This small molecule binds to this protein.
Small molecule (SMILES): N[P]1(=O)C=CNC(=O)N1

Binding-site contacts:
Ligand atom P4 contacts residue ZN1 of chain 4.C at 3.2 Å.
Ligand atom C2 contacts residue GLU218 of chain 4.A at 3.9 Å.
Ligand atom C6 contacts residue TRP320 of chain 4.A at 3.5 Å (hydrophobic).
Ligand atom P4 contacts residue GLU218 of chain 4.A at 3.6 Å.
Ligand atom P4 contacts residue HIS247 of chain 4.A at 3.8 Å.
Ligand atom O4 contacts residue HIS62 of chain 4.A at 3.6 Å.
Ligand atom N4 contacts residue GLU218 of chain 4.A at 3.0 Å (salt-bridge).
Ligand atom C5 contacts residue ZN1 of chain 4.C at 3.5 Å.
Ligand atom O2 contacts residue GLU218 of chain 4.A at 3.9 Å.
Ligand atom N1 contacts residue PHE155 of chain 4.A at 4.0 Å.
Ligand atom O4 contacts residue HIS64 of chain 4.A at 3.5 Å (h-bond).
Ligand atom O4 contacts residue HIS247 of chain 4.A at 2.8 Å (h-bond).
Ligand atom C6 contacts residue HIS64 of chain 4.A at 3.5 Å.
Ligand atom O2 contacts residue PHE155 of chain 4.A at 3.8 Å.
Ligand atom O2 contacts residue LEU82 of chain 4.A at 3.5 Å.
Ligand atom C6 contacts residue GLN157 of chain 4.A at 3.7 Å.
Ligand atom C5 contacts residue ASP315 of chain 4.A at 3.5 Å.
Ligand atom O2 contacts residue ILE184 of chain 4.A at 3.7 Å.
Ligand atom O4 contacts residue ASP314 of chain 4.A at 3.0 Å (salt-bridge).
Ligand atom C5 contacts residue HIS64 of chain 4.A at 3.3 Å.
Ligand atom C2 contacts residue LEU82 of chain 4.A at 3.7 Å (hydrophobic).
Ligand atom N4 contacts residue HIS247 of chain 4.A at 3.9 Å.
Ligand atom N3 contacts residue GLU218 of chain 4.A at 2.9 Å (salt-bridge).
Ligand atom O4 contacts residue GLU218 of chain 4.A at 3.7 Å.
Ligand atom N4 contacts residue LEU283 of chain 4.A at 3.9 Å.
Ligand atom P4 contacts residue HIS64 of chain 4.A at 4.0 Å.
Ligand atom C5 contacts residue TRP320 of chain 4.A at 3.8 Å (hydrophobic).
Ligand atom N1 contacts residue TRP320 of chain 4.A at 3.5 Å.
Ligand atom N4 contacts residue ASP315 of chain 4.A at 3.7 Å.
Ligand atom N3 contacts residue HIS215 of chain 4.A at 3.6 Å.
Ligand atom C5 contacts residue ASP314 of chain 4.A at 3.8 Å.
Ligand atom N1 contacts residue GLN157 of chain 4.A at 2.8 Å (h-bond).
Ligand atom P4 contacts residue ASP314 of chain 4.A at 3.6 Å.
Ligand atom O4 contacts residue ZN1 of chain 4.C at 2.1 Å.
Ligand atom C2 contacts residue GLN157 of chain 4.A at 3.6 Å.
Ligand atom O4 contacts residue HIS215 of chain 4.A at 3.0 Å (h-bond).
Ligand atom O2 contacts residue GLN157 of chain 4.A at 3.0 Å (h-bond).
Ligand atom N3 contacts residue LEU82 of chain 4.A at 3.6 Å.
Ligand atom N4 contacts residue ASP314 of chain 4.A at 3.2 Å (salt-bridge).
Ligand atom N4 contacts residue VAL279 of chain 4.A at 3.9 Å.

Sequence of chain 4.A:
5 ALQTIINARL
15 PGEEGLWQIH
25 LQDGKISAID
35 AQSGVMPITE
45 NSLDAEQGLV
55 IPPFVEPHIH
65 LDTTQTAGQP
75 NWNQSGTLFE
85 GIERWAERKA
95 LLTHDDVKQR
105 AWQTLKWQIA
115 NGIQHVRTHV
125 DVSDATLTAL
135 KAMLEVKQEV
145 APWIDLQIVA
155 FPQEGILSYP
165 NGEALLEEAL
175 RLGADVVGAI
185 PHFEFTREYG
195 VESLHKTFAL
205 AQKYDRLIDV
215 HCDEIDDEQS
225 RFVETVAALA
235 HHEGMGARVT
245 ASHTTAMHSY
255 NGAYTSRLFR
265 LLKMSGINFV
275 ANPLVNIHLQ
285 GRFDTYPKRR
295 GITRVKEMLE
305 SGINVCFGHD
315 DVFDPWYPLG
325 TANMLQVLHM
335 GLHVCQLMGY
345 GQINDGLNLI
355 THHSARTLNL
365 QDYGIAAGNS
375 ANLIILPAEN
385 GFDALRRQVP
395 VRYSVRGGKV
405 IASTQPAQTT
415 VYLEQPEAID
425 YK